A small-molecule ligand and the protein it binds are described below.
Small molecule (SMILES): CC(=O)N[C@@H]1[C@@H](O)[C@H](O)[C@@H](CO)O[C@H]1O

Sequence of chain 53.B:
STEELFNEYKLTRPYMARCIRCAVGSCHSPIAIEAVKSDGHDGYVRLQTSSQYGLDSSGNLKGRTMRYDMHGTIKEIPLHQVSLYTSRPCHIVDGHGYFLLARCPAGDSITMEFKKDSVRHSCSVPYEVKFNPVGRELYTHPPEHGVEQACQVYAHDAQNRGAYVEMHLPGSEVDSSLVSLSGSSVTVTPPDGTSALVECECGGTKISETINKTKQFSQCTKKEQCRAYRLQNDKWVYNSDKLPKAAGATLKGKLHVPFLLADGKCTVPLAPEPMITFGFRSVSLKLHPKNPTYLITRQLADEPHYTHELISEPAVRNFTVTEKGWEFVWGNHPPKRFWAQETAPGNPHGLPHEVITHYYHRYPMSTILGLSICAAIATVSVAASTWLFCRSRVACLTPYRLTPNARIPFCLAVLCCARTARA

Binding-site contacts:
Ligand atom N2 contacts residue ASN212 of chain 53.B at 2.9 Å (h-bond).
Ligand atom C7 contacts residue ASN212 of chain 53.B at 3.9 Å.
Ligand atom O5 contacts residue ASN212 of chain 53.B at 2.4 Å (h-bond).
Ligand atom O7 contacts residue ASN212 of chain 53.B at 4.5 Å.
Ligand atom O6 contacts residue ASN212 of chain 53.B at 4.4 Å.
Ligand atom C1 contacts residue ASN212 of chain 53.B at 1.4 Å.
Ligand atom C3 contacts residue ASN212 of chain 53.B at 3.8 Å.
Ligand atom C4 contacts residue ASN212 of chain 53.B at 4.2 Å.
Ligand atom N2 contacts residue ILE211 of chain 53.B at 4.0 Å.
Ligand atom C2 contacts residue ASN212 of chain 53.B at 2.5 Å.
Ligand atom C1 contacts residue ILE211 of chain 53.B at 4.1 Å (hydrophobic).
Ligand atom C5 contacts residue ASN212 of chain 53.B at 3.7 Å.